Sequence of chain 1.B:
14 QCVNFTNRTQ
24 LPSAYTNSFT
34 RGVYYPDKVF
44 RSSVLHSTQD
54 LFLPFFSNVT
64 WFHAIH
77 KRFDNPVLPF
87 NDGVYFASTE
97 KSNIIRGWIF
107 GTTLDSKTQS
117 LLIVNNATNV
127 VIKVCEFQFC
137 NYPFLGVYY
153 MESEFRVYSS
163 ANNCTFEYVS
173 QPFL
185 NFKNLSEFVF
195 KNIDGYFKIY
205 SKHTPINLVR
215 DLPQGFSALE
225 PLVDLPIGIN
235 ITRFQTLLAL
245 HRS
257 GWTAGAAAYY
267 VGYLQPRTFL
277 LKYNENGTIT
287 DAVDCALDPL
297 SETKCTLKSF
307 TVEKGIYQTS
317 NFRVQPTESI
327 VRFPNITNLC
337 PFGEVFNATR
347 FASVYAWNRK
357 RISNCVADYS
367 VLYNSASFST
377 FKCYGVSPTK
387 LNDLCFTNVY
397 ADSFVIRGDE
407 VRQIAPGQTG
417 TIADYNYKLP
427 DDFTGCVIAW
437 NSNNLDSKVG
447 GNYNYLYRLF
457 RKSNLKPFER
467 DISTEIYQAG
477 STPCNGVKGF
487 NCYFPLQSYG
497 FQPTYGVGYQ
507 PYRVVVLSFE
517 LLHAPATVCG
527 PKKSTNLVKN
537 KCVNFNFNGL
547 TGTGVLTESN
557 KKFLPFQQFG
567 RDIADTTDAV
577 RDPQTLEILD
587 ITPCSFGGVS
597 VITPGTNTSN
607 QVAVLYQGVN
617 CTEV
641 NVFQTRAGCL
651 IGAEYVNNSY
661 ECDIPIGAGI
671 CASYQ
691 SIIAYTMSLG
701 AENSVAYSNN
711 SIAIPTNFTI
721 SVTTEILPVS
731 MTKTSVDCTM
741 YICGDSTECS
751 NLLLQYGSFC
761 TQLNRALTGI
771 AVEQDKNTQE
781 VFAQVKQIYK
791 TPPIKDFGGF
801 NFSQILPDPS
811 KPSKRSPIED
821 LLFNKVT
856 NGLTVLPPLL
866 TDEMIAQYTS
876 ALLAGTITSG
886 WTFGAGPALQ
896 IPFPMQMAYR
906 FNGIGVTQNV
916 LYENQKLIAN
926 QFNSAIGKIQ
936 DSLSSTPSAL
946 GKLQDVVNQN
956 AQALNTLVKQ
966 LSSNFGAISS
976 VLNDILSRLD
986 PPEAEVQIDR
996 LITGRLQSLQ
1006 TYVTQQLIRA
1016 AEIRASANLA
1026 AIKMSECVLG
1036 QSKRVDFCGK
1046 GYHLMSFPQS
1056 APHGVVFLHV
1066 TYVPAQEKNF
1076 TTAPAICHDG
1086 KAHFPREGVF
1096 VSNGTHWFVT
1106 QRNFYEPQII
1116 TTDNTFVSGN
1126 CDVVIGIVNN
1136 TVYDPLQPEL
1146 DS

Binding-site contacts:
Ligand atom C5 contacts residue GLN926 of chain 1.B at 4.2 Å.
Ligand atom C1 contacts residue ASN717 of chain 1.B at 1.4 Å.
Ligand atom O7 contacts residue ASN717 of chain 1.B at 3.2 Å (h-bond).
Ligand atom C8 contacts residue LEU922 of chain 1.B at 3.9 Å (hydrophobic).
Ligand atom C6 contacts residue LEU922 of chain 1.B at 4.2 Å (hydrophobic).
Ligand atom C5 contacts residue ASN717 of chain 1.B at 3.6 Å.
Ligand atom C8 contacts residue ASN717 of chain 1.B at 4.4 Å.
Ligand atom C4 contacts residue LEU922 of chain 1.B at 4.4 Å (hydrophobic).
Ligand atom O6 contacts residue GLN926 of chain 1.B at 2.4 Å (h-bond).
Ligand atom C6 contacts residue GLN926 of chain 1.B at 3.7 Å.
Ligand atom C3 contacts residue ASN717 of chain 1.B at 3.8 Å.
Ligand atom C2 contacts residue GLN1071 of chain 1.B at 3.9 Å.
Ligand atom C7 contacts residue GLN1071 of chain 1.B at 4.4 Å.
Ligand atom C7 contacts residue ASN717 of chain 1.B at 3.2 Å.
Ligand atom O6 contacts residue LEU922 of chain 1.B at 4.0 Å.
Ligand atom O7 contacts residue GLN1071 of chain 1.B at 3.4 Å (h-bond).
Ligand atom C1 contacts residue LEU922 of chain 1.B at 4.4 Å (hydrophobic).
Ligand atom O5 contacts residue GLN1071 of chain 1.B at 3.5 Å (h-bond).
Ligand atom O6 contacts residue PHE718 of chain 1.B at 4.4 Å.
Ligand atom C4 contacts residue ASN717 of chain 1.B at 4.2 Å.
Ligand atom O5 contacts residue ASN717 of chain 1.B at 2.3 Å (h-bond).
Ligand atom O7 contacts residue LEU922 of chain 1.B at 3.4 Å.
Ligand atom C8 contacts residue THR716 of chain 1.B at 4.5 Å.
Ligand atom O4 contacts residue LEU922 of chain 1.B at 4.0 Å.
Ligand atom C7 contacts residue LEU922 of chain 1.B at 3.8 Å (hydrophobic).
Ligand atom N2 contacts residue ASN717 of chain 1.B at 2.9 Å (h-bond).
Ligand atom C1 contacts residue GLN1071 of chain 1.B at 3.5 Å.
Ligand atom C2 contacts residue ASN717 of chain 1.B at 2.4 Å.
Ligand atom C5 contacts residue LEU922 of chain 1.B at 3.8 Å (hydrophobic).
Ligand atom O5 contacts residue GLN926 of chain 1.B at 4.5 Å.

A protein and the small-molecule ligand that binds it are described below.
Small molecule (SMILES): CC(=O)N[C@H]1[C@H](O[C@H]2[C@H](O)[C@@H](NC(C)=O)CO[C@@H]2CO)O[C@H](CO)[C@@H](O)[C@@H]1O